Binding-site contacts:
Ligand atom O contacts residue TYR32 of chain 1.A at 2.6 Å (h-bond).
Ligand atom SEG contacts residue A2G1 of chain 1.G at 2.0 Å.
Ligand atom C contacts residue TRP227 of chain 1.A at 3.8 Å (hydrophobic).
Ligand atom O contacts residue A2G1 of chain 1.G at 3.2 Å (h-bond).
Ligand atom CG2 contacts residue A2G1 of chain 1.G at 3.4 Å.
Ligand atom CA contacts residue EDO1 of chain 1.C at 3.5 Å.
Ligand atom CD contacts residue TYR32 of chain 1.A at 3.8 Å (hydrophobic).
Ligand atom CD contacts residue TYR168 of chain 1.A at 3.3 Å (hydrophobic).
Ligand atom CB contacts residue TRP232 of chain 1.A at 3.6 Å (hydrophobic).
Ligand atom C contacts residue TRP33 of chain 1.A at 3.5 Å (hydrophobic).
Ligand atom CA contacts residue TRP227 of chain 1.A at 3.8 Å (hydrophobic).
Ligand atom NE contacts residue ASN31 of chain 1.A at 3.6 Å.
Ligand atom N contacts residue TRP227 of chain 1.A at 3.7 Å.
Ligand atom CG2 contacts residue TYR168 of chain 1.A at 3.7 Å (hydrophobic).
Ligand atom CB contacts residue TRP33 of chain 1.A at 3.6 Å (hydrophobic).
Ligand atom C contacts residue GLN103 of chain 1.A at 3.7 Å.
Ligand atom NH2 contacts residue ASN31 of chain 1.A at 3.2 Å (h-bond).
Ligand atom C contacts residue EDO1 of chain 1.C at 3.8 Å.
Ligand atom OD2 contacts residue TYR32 of chain 1.A at 3.4 Å.
Ligand atom CA contacts residue GLN103 of chain 1.A at 3.8 Å.
Ligand atom OD2 contacts residue TRP33 of chain 1.A at 2.8 Å (h-bond).
Ligand atom N contacts residue EDO1 of chain 1.C at 3.6 Å (h-bond).
Ligand atom C contacts residue TYR32 of chain 1.A at 3.6 Å (hydrophobic).
Ligand atom O contacts residue TRP33 of chain 1.A at 3.5 Å.
Ligand atom N contacts residue A2G1 of chain 1.G at 3.2 Å (h-bond).
Ligand atom CG contacts residue TRP33 of chain 1.A at 3.7 Å (hydrophobic).
Ligand atom CB contacts residue TRP227 of chain 1.A at 3.7 Å (hydrophobic).
Ligand atom CA contacts residue TRP33 of chain 1.A at 3.6 Å (hydrophobic).
Ligand atom O contacts residue EDO1 of chain 1.C at 3.0 Å (h-bond).
Ligand atom CD contacts residue TRP227 of chain 1.A at 3.6 Å (hydrophobic).
Ligand atom OD1 contacts residue A2G1 of chain 1.G at 3.5 Å.
Ligand atom CD contacts residue ASN31 of chain 1.A at 3.3 Å.
Ligand atom CB contacts residue TYR168 of chain 1.A at 3.2 Å (hydrophobic).
Ligand atom CB contacts residue A2G1 of chain 1.G at 3.2 Å.
Ligand atom CG contacts residue TYR168 of chain 1.A at 3.6 Å (hydrophobic).
Ligand atom CZ contacts residue ASN31 of chain 1.A at 3.8 Å.
Ligand atom N contacts residue TRP33 of chain 1.A at 3.5 Å.
Ligand atom O contacts residue TRP33 of chain 1.A at 3.8 Å.
Ligand atom O contacts residue TYR32 of chain 1.A at 3.6 Å.
Ligand atom O contacts residue GLN103 of chain 1.A at 2.8 Å (h-bond).

Sequence of chain 1.A:
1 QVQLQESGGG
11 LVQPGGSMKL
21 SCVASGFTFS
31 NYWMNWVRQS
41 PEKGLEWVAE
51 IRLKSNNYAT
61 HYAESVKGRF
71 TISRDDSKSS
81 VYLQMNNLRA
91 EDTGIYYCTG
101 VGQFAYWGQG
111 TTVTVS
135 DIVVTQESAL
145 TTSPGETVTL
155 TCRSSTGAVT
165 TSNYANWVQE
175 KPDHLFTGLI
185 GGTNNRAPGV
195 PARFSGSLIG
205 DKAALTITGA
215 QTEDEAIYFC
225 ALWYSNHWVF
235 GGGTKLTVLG

The small molecule below binds the protein below.
Small molecule (SMILES): C[C@H](N)C(=O)N1CCC[C@H]1C(=O)N[C@@H](CC(=O)O)C(=O)N[C@H](C(=O)N[C@@H](CCCN=C(N)N)C(=O)N1CCC[C@H]1C(N)=O)[C@@H](C)[SeH]